Sequence of chain 1.B:
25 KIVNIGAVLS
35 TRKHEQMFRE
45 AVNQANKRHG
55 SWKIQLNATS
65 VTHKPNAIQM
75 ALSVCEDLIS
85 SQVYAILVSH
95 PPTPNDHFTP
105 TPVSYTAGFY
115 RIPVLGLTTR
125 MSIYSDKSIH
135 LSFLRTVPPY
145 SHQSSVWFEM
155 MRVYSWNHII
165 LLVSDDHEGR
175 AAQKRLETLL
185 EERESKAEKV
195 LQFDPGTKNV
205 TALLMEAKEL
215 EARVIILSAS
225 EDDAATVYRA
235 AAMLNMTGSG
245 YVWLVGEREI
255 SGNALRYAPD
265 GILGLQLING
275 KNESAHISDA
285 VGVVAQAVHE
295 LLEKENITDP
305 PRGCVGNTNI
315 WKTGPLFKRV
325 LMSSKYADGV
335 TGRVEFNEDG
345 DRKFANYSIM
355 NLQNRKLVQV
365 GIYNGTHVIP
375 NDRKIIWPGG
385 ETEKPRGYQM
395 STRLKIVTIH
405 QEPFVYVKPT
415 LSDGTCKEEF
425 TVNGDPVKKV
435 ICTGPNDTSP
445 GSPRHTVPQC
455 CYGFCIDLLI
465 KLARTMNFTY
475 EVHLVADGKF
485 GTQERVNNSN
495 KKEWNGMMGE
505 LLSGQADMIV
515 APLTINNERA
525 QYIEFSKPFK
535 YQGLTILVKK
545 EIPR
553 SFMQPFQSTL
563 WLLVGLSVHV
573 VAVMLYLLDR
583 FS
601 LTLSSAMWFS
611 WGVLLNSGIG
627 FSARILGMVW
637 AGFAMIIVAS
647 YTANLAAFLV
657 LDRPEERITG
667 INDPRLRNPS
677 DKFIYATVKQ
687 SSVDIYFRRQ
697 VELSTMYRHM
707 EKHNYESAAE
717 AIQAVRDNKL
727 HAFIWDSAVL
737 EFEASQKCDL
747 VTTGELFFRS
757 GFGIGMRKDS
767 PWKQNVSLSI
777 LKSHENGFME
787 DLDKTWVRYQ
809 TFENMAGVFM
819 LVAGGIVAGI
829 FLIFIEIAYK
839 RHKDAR

The protein below binds the small molecule below.
Small molecule (SMILES): CC(=O)N[C@H]1[C@H](O[C@H]2[C@H](O)[C@@H](NC(C)=O)CO[C@@H]2CO)O[C@H](CO)[C@@H](O)[C@@H]1O

Binding-site contacts:
Ligand atom O7 contacts residue ASN771 of chain 1.B at 3.3 Å (h-bond).
Ligand atom C7 contacts residue ASN771 of chain 1.B at 3.3 Å.
Ligand atom C5 contacts residue ASN771 of chain 1.B at 3.7 Å.
Ligand atom O5 contacts residue ASN771 of chain 1.B at 2.4 Å (h-bond).
Ligand atom C8 contacts residue TRP768 of chain 1.B at 3.6 Å (hydrophobic).
Ligand atom C3 contacts residue ASN771 of chain 1.B at 3.8 Å.
Ligand atom C4 contacts residue ASN771 of chain 1.B at 4.2 Å.
Ligand atom C7 contacts residue TRP768 of chain 1.B at 3.8 Å (hydrophobic).
Ligand atom O6 contacts residue ASN771 of chain 1.B at 4.3 Å.
Ligand atom C1 contacts residue ASN771 of chain 1.B at 1.4 Å.
Ligand atom C6 contacts residue ASN771 of chain 1.B at 4.4 Å.
Ligand atom O7 contacts residue TRP768 of chain 1.B at 3.2 Å.
Ligand atom C8 contacts residue PRO767 of chain 1.B at 4.1 Å (hydrophobic).
Ligand atom N2 contacts residue ASN771 of chain 1.B at 2.9 Å (h-bond).
Ligand atom C2 contacts residue ASN771 of chain 1.B at 2.5 Å.
Ligand atom C8 contacts residue ASN771 of chain 1.B at 4.4 Å.